This small molecule binds to this protein.
Small molecule (SMILES): Cc1cccc(-c2ccc(OCCCCCN3CCN(c4ccncc4)C3=O)cc2)c1

Sequence of chain 25.C:
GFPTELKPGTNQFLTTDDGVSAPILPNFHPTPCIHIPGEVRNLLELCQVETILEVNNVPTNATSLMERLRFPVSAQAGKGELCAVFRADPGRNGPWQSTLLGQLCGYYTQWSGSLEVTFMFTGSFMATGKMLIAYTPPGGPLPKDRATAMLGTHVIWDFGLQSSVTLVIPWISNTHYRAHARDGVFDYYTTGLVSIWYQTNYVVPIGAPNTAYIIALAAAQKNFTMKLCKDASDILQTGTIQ

Sequence of chain 25.A:
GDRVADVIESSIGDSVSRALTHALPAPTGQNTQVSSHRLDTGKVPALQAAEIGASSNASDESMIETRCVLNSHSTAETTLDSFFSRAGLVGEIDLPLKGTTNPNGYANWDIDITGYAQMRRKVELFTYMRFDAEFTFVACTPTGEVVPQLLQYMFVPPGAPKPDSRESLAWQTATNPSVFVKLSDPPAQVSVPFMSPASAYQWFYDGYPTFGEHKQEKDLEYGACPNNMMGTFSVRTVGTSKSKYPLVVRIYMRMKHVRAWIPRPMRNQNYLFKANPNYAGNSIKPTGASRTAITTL

Sequence of chain 21.C:
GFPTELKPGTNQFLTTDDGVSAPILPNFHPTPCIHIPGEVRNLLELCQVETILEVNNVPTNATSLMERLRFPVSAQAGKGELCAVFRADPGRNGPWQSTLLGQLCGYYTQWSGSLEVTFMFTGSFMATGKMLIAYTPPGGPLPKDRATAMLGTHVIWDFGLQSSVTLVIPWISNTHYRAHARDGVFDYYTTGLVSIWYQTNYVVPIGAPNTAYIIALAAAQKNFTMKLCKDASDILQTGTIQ

Binding-site contacts:
Ligand atom CAM contacts residue VAL192 of chain 25.A at 3.3 Å (hydrophobic).
Ligand atom CAN contacts residue PHE155 of chain 25.A at 3.6 Å (hydrophobic).
Ligand atom OAB contacts residue ILE113 of chain 25.A at 3.2 Å (h-bond).
Ligand atom CBC contacts residue ASN228 of chain 25.A at 3.9 Å.
Ligand atom CAH contacts residue ASN228 of chain 25.A at 3.2 Å.
Ligand atom CAC contacts residue PHE137 of chain 25.A at 3.8 Å (hydrophobic).
Ligand atom CAH contacts residue TRP203 of chain 25.A at 3.5 Å (hydrophobic).
Ligand atom CAH contacts residue GLN202 of chain 25.A at 3.7 Å.
Ligand atom CAC contacts residue PHE233 of chain 25.A at 3.1 Å (hydrophobic).
Ligand atom CAA contacts residue PRO177 of chain 25.A at 3.8 Å (hydrophobic).
Ligand atom CAA contacts residue ILE24 of chain 25.C at 3.8 Å (hydrophobic).
Ligand atom CAD contacts residue ASN228 of chain 25.A at 3.5 Å.
Ligand atom CAR contacts residue PHE135 of chain 25.A at 3.4 Å (hydrophobic).
Ligand atom CAK contacts residue MET195 of chain 25.A at 3.6 Å (hydrophobic).
Ligand atom CAK contacts residue VAL192 of chain 25.A at 3.1 Å (hydrophobic).
Ligand atom CAG contacts residue PHE137 of chain 25.A at 3.7 Å (hydrophobic).
Ligand atom CAL contacts residue ILE111 of chain 25.A at 3.6 Å (hydrophobic).
Ligand atom CBC contacts residue TRP203 of chain 25.A at 3.2 Å (hydrophobic).
Ligand atom CAI contacts residue ASP112 of chain 25.A at 3.5 Å.
Ligand atom NBE contacts residue ASN228 of chain 25.A at 3.9 Å.
Ligand atom CAU contacts residue TYR201 of chain 25.A at 3.8 Å (hydrophobic).
Ligand atom CAI contacts residue TRP203 of chain 25.A at 3.6 Å (hydrophobic).
Ligand atom OAW contacts residue MET195 of chain 25.A at 3.5 Å.
Ligand atom OAB contacts residue ASP112 of chain 25.A at 3.5 Å.
Ligand atom CAE contacts residue THR114 of chain 25.A at 3.5 Å.
Ligand atom CAP contacts residue ILE111 of chain 25.A at 3.8 Å (hydrophobic).
Ligand atom CAX contacts residue TRP203 of chain 25.A at 3.6 Å (hydrophobic).
Ligand atom CAT contacts residue TYR201 of chain 25.A at 3.5 Å (hydrophobic).
Ligand atom CAZ contacts residue MET195 of chain 25.A at 3.9 Å (hydrophobic).
Ligand atom CAG contacts residue PHE233 of chain 25.A at 3.2 Å (hydrophobic).
Ligand atom OAW contacts residue ILE111 of chain 25.A at 3.6 Å.
Ligand atom CAI contacts residue THR114 of chain 25.A at 3.8 Å.
Ligand atom CAE contacts residue ASP112 of chain 25.A at 3.7 Å.
Ligand atom CAY contacts residue PHE155 of chain 25.A at 3.8 Å (hydrophobic).
Ligand atom CAU contacts residue TRP203 of chain 25.A at 3.7 Å (hydrophobic).
Ligand atom CAM contacts residue ILE24 of chain 25.C at 3.7 Å (hydrophobic).
Ligand atom CAD contacts residue GLN202 of chain 25.A at 3.5 Å.
Ligand atom CAJ contacts residue ILE111 of chain 25.A at 3.3 Å (hydrophobic).
Ligand atom CAU contacts residue ASN228 of chain 25.A at 3.6 Å.
Ligand atom NBE contacts residue TRP203 of chain 25.A at 3.2 Å.